Sequence of chain 1.F:
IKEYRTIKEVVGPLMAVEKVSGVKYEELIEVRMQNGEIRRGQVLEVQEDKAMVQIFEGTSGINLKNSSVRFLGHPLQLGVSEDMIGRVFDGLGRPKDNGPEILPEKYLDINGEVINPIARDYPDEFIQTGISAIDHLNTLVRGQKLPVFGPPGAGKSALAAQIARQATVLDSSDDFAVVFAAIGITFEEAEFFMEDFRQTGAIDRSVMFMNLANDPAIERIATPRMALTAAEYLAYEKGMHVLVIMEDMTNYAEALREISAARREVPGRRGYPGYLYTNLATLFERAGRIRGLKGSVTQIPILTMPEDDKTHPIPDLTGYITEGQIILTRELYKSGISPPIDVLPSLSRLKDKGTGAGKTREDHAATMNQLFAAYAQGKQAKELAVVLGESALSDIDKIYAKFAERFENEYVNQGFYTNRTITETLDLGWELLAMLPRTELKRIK

This small molecule binds to this protein.
Small molecule (SMILES): Nc1ncnc2c1ncn2[C@@H]1O[C@H](CO[P](=O)(O)O[P](=O)(O)NP(=O)(O)O)[C@@H](O)[C@H]1O

Sequence of chain 1.C:
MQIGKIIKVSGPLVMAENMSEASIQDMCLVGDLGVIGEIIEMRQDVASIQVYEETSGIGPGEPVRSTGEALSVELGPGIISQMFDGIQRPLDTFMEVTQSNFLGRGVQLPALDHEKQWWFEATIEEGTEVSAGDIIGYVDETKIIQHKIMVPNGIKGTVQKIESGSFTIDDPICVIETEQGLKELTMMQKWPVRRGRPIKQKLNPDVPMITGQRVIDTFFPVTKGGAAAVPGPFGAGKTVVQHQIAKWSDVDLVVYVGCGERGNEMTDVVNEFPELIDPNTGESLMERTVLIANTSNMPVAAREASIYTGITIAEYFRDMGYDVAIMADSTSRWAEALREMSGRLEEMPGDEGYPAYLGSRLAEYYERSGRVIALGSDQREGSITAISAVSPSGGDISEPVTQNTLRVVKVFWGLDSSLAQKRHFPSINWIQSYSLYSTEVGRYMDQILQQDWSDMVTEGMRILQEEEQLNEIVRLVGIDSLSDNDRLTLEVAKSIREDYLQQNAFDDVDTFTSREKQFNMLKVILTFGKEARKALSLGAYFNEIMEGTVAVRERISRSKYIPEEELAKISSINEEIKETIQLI

Binding-site contacts:
Ligand atom PB contacts residue ALA239 of chain 1.C at 3.2 Å.
Ligand atom O3' contacts residue ARG350 of chain 1.F at 3.3 Å.
Ligand atom O1G contacts residue TYR321 of chain 1.F at 3.1 Å (h-bond).
Ligand atom O5' contacts residue ALA239 of chain 1.C at 3.0 Å (h-bond).
Ligand atom O1G contacts residue MG1 of chain 1.G at 3.1 Å.
Ligand atom O1B contacts residue LYS241 of chain 1.C at 2.2 Å (salt-bridge).
Ligand atom O1G contacts residue GLU264 of chain 1.C at 3.0 Å (salt-bridge).
Ligand atom O2A contacts residue ALA239 of chain 1.C at 2.9 Å (h-bond).
Ligand atom PG contacts residue LYS241 of chain 1.C at 3.4 Å.
Ligand atom O3A contacts residue ALA239 of chain 1.C at 2.8 Å (h-bond).
Ligand atom O3G contacts residue TYR321 of chain 1.F at 3.2 Å.
Ligand atom C8 contacts residue PHE428 of chain 1.C at 3.1 Å (hydrophobic).
Ligand atom PG contacts residue MG1 of chain 1.G at 3.0 Å.
Ligand atom C2 contacts residue VAL243 of chain 1.C at 3.3 Å (hydrophobic).
Ligand atom O1G contacts residue ARG265 of chain 1.C at 2.3 Å (salt-bridge).
Ligand atom O2G contacts residue THR242 of chain 1.C at 2.8 Å (h-bond).
Ligand atom O2A contacts residue GLY240 of chain 1.C at 3.2 Å.
Ligand atom O2B contacts residue LYS241 of chain 1.C at 3.3 Å.
Ligand atom N3B contacts residue ARG350 of chain 1.F at 3.4 Å (salt-bridge).
Ligand atom N3 contacts residue PHE428 of chain 1.C at 3.4 Å (h-bond).
Ligand atom O1B contacts residue ALA239 of chain 1.C at 2.7 Å (h-bond).
Ligand atom O2B contacts residue MG1 of chain 1.G at 2.8 Å.
Ligand atom C2 contacts residue PHE428 of chain 1.C at 2.9 Å (hydrophobic).
Ligand atom PB contacts residue LYS241 of chain 1.C at 3.2 Å.
Ligand atom O2A contacts residue LYS241 of chain 1.C at 2.9 Å (salt-bridge).
Ligand atom O2G contacts residue MG1 of chain 1.G at 2.1 Å.
Ligand atom O1A contacts residue THR242 of chain 1.C at 3.4 Å.
Ligand atom N7 contacts residue PHE428 of chain 1.C at 3.3 Å.
Ligand atom O2G contacts residue GLU264 of chain 1.C at 3.1 Å (salt-bridge).
Ligand atom O3' contacts residue LEU348 of chain 1.F at 3.0 Å.
Ligand atom C4 contacts residue PHE428 of chain 1.C at 3.3 Å (hydrophobic).
Ligand atom N1 contacts residue PHE428 of chain 1.C at 3.2 Å (h-bond).
Ligand atom PA contacts residue ALA239 of chain 1.C at 3.0 Å.
Ligand atom N6 contacts residue ASN507 of chain 1.C at 2.6 Å (h-bond).
Ligand atom PG contacts residue ARG265 of chain 1.C at 3.1 Å.
Ligand atom O2A contacts residue THR242 of chain 1.C at 2.7 Å (h-bond).
Ligand atom C5 contacts residue PHE428 of chain 1.C at 3.1 Å (hydrophobic).
Ligand atom O2B contacts residue THR242 of chain 1.C at 2.4 Å (h-bond).
Ligand atom O3G contacts residue LYS241 of chain 1.C at 2.6 Å (salt-bridge).
Ligand atom N3B contacts residue ARG265 of chain 1.C at 2.9 Å (salt-bridge).